Binding-site contacts:
Ligand atom C7 contacts residue ASN261 of chain 1.I at 3.4 Å.
Ligand atom O7 contacts residue ASN261 of chain 1.I at 3.4 Å (h-bond).
Ligand atom C4 contacts residue ASN261 of chain 1.I at 3.8 Å.
Ligand atom N2 contacts residue ASN261 of chain 1.I at 2.9 Å (h-bond).
Ligand atom C3 contacts residue ASN261 of chain 1.I at 3.2 Å.
Ligand atom C8 contacts residue ASN261 of chain 1.I at 3.6 Å.
Ligand atom C1 contacts residue ASN261 of chain 1.I at 1.7 Å.
Ligand atom C5 contacts residue ASN261 of chain 1.I at 3.2 Å.
Ligand atom O5 contacts residue ASN261 of chain 1.I at 2.6 Å (h-bond).
Ligand atom C2 contacts residue ASN261 of chain 1.I at 2.7 Å.

A small-molecule ligand and the protein it binds are described below.
Small molecule (SMILES): CC(=O)N[C@@H]1[C@@H](O)[C@H](O)[C@@H](CO)O[C@H]1O

Sequence of chain 1.I:
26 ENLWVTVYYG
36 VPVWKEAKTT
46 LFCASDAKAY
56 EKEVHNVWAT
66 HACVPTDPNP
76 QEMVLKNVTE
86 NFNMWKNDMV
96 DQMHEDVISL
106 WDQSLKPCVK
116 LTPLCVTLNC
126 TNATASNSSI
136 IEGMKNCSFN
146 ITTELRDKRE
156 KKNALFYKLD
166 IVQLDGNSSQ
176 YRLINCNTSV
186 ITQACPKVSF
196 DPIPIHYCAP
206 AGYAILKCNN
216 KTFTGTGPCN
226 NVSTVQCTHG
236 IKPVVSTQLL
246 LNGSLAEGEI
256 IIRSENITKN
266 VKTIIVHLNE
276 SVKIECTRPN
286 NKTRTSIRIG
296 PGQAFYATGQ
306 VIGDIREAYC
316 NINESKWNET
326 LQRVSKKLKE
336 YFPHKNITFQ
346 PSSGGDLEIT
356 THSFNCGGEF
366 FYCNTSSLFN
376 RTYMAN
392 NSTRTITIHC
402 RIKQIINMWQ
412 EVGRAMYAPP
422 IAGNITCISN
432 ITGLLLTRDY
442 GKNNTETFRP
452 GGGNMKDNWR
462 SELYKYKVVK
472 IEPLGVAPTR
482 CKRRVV